Sequence of chain 1.D:
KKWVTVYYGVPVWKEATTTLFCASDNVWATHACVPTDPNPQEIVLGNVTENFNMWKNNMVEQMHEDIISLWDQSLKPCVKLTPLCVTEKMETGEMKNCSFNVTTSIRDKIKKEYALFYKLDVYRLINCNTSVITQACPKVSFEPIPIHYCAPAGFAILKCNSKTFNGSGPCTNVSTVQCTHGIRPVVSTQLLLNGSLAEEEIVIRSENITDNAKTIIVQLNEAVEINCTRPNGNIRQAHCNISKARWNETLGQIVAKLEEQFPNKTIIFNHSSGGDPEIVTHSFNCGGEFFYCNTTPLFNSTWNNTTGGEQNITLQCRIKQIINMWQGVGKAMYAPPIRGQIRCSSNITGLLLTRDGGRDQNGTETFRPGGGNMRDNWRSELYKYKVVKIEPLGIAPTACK

The protein below binds the small molecule below.
Small molecule (SMILES): CC(=O)N[C@@H]1[C@@H](O)[C@H](O)[C@@H](CO)O[C@H]1O

Binding-site contacts:
Ligand atom C2 contacts residue ASN311 of chain 1.D at 2.5 Å.
Ligand atom C7 contacts residue ASN311 of chain 1.D at 3.4 Å.
Ligand atom C1 contacts residue GLU309 of chain 1.D at 4.5 Å.
Ligand atom C8 contacts residue NAG1 of chain 1.DA at 4.4 Å.
Ligand atom C5 contacts residue ASN311 of chain 1.D at 3.7 Å.
Ligand atom O7 contacts residue ASN311 of chain 1.D at 3.5 Å (h-bond).
Ligand atom O5 contacts residue ASN311 of chain 1.D at 2.4 Å (h-bond).
Ligand atom C8 contacts residue SER349 of chain 1.D at 3.4 Å.
Ligand atom C5 contacts residue GLU309 of chain 1.D at 4.2 Å.
Ligand atom C4 contacts residue ASN311 of chain 1.D at 4.3 Å.
Ligand atom O7 contacts residue NAG1 of chain 1.DA at 3.6 Å.
Ligand atom C3 contacts residue ASN311 of chain 1.D at 3.8 Å.
Ligand atom C3 contacts residue GLU309 of chain 1.D at 3.8 Å.
Ligand atom C8 contacts residue ASN347 of chain 1.D at 4.4 Å.
Ligand atom C6 contacts residue ARG455 of chain 1.D at 4.3 Å.
Ligand atom O4 contacts residue GLU309 of chain 1.D at 4.2 Å.
Ligand atom O5 contacts residue ARG455 of chain 1.D at 4.5 Å.
Ligand atom C8 contacts residue ASN311 of chain 1.D at 4.5 Å.
Ligand atom C8 contacts residue ILE348 of chain 1.D at 3.7 Å (hydrophobic).
Ligand atom C4 contacts residue GLU309 of chain 1.D at 4.3 Å.
Ligand atom C1 contacts residue ASN311 of chain 1.D at 1.4 Å.
Ligand atom N2 contacts residue ASN311 of chain 1.D at 2.9 Å (h-bond).